A protein and the small-molecule ligand that binds it are described below.
Small molecule (SMILES): CC(=O)N[C@H]1[C@H](O[C@H]2[C@H](O)[C@@H](NC(C)=O)CO[C@@H]2CO)O[C@H](CO)[C@@H](O)[C@@H]1O

Binding-site contacts:
Ligand atom C1 contacts residue ILE292 of chain 2.A at 4.1 Å (hydrophobic).
Ligand atom O5 contacts residue ASN271 of chain 2.A at 2.4 Å (h-bond).
Ligand atom C5 contacts residue ILE292 of chain 2.A at 4.1 Å (hydrophobic).
Ligand atom C6 contacts residue ILE292 of chain 2.A at 3.9 Å (hydrophobic).
Ligand atom C2 contacts residue ASN271 of chain 2.A at 2.5 Å.
Ligand atom C4 contacts residue ASN271 of chain 2.A at 4.2 Å.
Ligand atom C1 contacts residue ASN271 of chain 2.A at 1.4 Å.
Ligand atom O7 contacts residue ASN271 of chain 2.A at 4.5 Å.
Ligand atom O5 contacts residue ILE292 of chain 2.A at 3.4 Å.
Ligand atom C7 contacts residue ASN271 of chain 2.A at 3.9 Å.
Ligand atom O6 contacts residue ILE292 of chain 2.A at 3.2 Å.
Ligand atom N2 contacts residue ASN271 of chain 2.A at 2.9 Å (h-bond).
Ligand atom C3 contacts residue ASN271 of chain 2.A at 3.8 Å.
Ligand atom C5 contacts residue ASN271 of chain 2.A at 3.6 Å.

Sequence of chain 2.A:
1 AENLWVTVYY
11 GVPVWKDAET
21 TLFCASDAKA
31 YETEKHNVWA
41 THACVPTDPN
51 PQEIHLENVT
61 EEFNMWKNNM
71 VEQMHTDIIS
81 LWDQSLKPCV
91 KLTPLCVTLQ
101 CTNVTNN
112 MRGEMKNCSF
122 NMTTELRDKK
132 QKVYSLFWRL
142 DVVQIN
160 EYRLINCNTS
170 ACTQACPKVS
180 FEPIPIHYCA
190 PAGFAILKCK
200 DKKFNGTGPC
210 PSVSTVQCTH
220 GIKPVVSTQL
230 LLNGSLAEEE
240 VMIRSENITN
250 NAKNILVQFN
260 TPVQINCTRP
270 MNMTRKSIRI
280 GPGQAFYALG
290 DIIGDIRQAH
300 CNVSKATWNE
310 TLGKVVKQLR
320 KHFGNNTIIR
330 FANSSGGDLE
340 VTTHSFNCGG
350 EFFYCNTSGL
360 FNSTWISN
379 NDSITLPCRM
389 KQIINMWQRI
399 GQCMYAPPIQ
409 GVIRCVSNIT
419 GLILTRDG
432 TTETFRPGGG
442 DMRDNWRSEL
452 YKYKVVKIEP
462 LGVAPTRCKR